The small molecule below binds the protein below.
Small molecule (SMILES): CC(=O)N[C@@H]1[C@@H](O)[C@H](O)[C@@H](CO)O[C@H]1O

Binding-site contacts:
Ligand atom O5 contacts residue VAL314 of chain 5.K at 3.8 Å.
Ligand atom O7 contacts residue ASN315 of chain 5.K at 4.2 Å.
Ligand atom C8 contacts residue ASN315 of chain 5.K at 3.5 Å.
Ligand atom C6 contacts residue THR313 of chain 5.K at 4.5 Å.
Ligand atom C8 contacts residue ILE281 of chain 5.K at 4.5 Å (hydrophobic).
Ligand atom C4 contacts residue ASN315 of chain 5.K at 4.3 Å.
Ligand atom C6 contacts residue ASN315 of chain 5.K at 4.5 Å.
Ligand atom C1 contacts residue ASN315 of chain 5.K at 1.4 Å.
Ligand atom C5 contacts residue ASN315 of chain 5.K at 3.7 Å.
Ligand atom C2 contacts residue ASN315 of chain 5.K at 2.5 Å.
Ligand atom O5 contacts residue ASN315 of chain 5.K at 2.4 Å (h-bond).
Ligand atom C7 contacts residue ASN315 of chain 5.K at 3.3 Å.
Ligand atom C3 contacts residue ASN315 of chain 5.K at 3.8 Å.
Ligand atom N2 contacts residue ASN315 of chain 5.K at 2.8 Å (h-bond).
Ligand atom C1 contacts residue VAL314 of chain 5.K at 4.4 Å (hydrophobic).
Ligand atom O5 contacts residue THR313 of chain 5.K at 4.3 Å.

Sequence of chain 5.K:
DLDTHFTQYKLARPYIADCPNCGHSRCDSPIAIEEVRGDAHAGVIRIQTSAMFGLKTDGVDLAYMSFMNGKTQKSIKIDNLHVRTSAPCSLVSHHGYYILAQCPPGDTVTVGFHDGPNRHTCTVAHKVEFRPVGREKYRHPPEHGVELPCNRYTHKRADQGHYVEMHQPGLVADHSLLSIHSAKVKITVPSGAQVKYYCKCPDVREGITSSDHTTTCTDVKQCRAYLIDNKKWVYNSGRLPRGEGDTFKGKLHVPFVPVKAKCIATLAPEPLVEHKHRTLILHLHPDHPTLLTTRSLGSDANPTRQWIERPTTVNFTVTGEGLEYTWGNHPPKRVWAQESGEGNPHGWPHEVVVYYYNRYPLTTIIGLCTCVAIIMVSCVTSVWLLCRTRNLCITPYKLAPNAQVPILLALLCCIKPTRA